Sequence of chain 1.E:
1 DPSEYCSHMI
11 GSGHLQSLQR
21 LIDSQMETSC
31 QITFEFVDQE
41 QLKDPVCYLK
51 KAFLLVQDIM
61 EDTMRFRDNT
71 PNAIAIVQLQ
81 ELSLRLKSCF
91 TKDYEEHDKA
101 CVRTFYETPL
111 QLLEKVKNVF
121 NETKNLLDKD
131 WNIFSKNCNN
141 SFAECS

The small molecule below binds the protein below.
Small molecule (SMILES): CC(=O)N[C@@H]1[C@@H](O)[C@H](O)[C@@H](CO)O[C@H]1O

Binding-site contacts:
Ligand atom C8 contacts residue LYS117 of chain 1.E at 3.9 Å.
Ligand atom C8 contacts residue GLN19 of chain 1.E at 3.7 Å.
Ligand atom O7 contacts residue LYS117 of chain 1.E at 3.3 Å (salt-bridge).
Ligand atom O7 contacts residue GLN19 of chain 1.E at 4.0 Å.
Ligand atom C2 contacts residue ASN121 of chain 1.E at 2.5 Å.
Ligand atom C7 contacts residue ASN121 of chain 1.E at 3.5 Å.
Ligand atom C5 contacts residue ASN121 of chain 1.E at 3.5 Å.
Ligand atom C1 contacts residue ASN121 of chain 1.E at 1.4 Å.
Ligand atom O5 contacts residue ASN121 of chain 1.E at 2.4 Å (h-bond).
Ligand atom O7 contacts residue ASN121 of chain 1.E at 3.6 Å (h-bond).
Ligand atom N2 contacts residue ASN121 of chain 1.E at 2.9 Å (h-bond).
Ligand atom O6 contacts residue ASN125 of chain 1.E at 4.5 Å.
Ligand atom C5 contacts residue ASN125 of chain 1.E at 4.2 Å.
Ligand atom C7 contacts residue GLN19 of chain 1.E at 4.3 Å.
Ligand atom O5 contacts residue ASN125 of chain 1.E at 4.0 Å.
Ligand atom C4 contacts residue ASN121 of chain 1.E at 4.2 Å.
Ligand atom C6 contacts residue ASN121 of chain 1.E at 4.1 Å.
Ligand atom C8 contacts residue LEU15 of chain 1.E at 3.9 Å (hydrophobic).
Ligand atom C7 contacts residue LYS117 of chain 1.E at 4.0 Å.
Ligand atom C6 contacts residue ASN125 of chain 1.E at 3.6 Å.
Ligand atom C3 contacts residue ASN121 of chain 1.E at 3.8 Å.